Binding-site contacts:
Ligand atom O1 contacts residue LYS37 of chain 1.GA at 4.0 Å.
Ligand atom C5 contacts residue VAL161 of chain 1.GA at 4.0 Å (hydrophobic).
Ligand atom C8 contacts residue VAL34 of chain 1.GA at 3.7 Å (hydrophobic).
Ligand atom S contacts residue LYS37 of chain 1.GA at 3.8 Å.
Ligand atom O1 contacts residue TYR154 of chain 1.GA at 3.0 Å.
Ligand atom O2 contacts residue ALA38 of chain 1.GA at 3.7 Å.
Ligand atom C7 contacts residue VAL34 of chain 1.GA at 3.7 Å (hydrophobic).
Ligand atom C6 contacts residue VAL161 of chain 1.GA at 3.5 Å (hydrophobic).
Ligand atom C5 contacts residue LYS37 of chain 1.GA at 4.3 Å.
Ligand atom C7 contacts residue PHE162 of chain 1.GA at 4.3 Å (hydrophobic).
Ligand atom C4 contacts residue TYR154 of chain 1.GA at 4.2 Å (hydrophobic).
Ligand atom C2 contacts residue LYS37 of chain 1.GA at 3.9 Å.
Ligand atom C2 contacts residue TYR154 of chain 1.GA at 3.4 Å (hydrophobic).
Ligand atom C5 contacts residue TYR154 of chain 1.GA at 3.8 Å (hydrophobic).
Ligand atom C1 contacts residue LYS37 of chain 1.GA at 3.5 Å.
Ligand atom C9 contacts residue LYS37 of chain 1.GA at 3.9 Å.
Ligand atom C7 contacts residue LEU155 of chain 1.GA at 3.8 Å (hydrophobic).
Ligand atom C16 contacts residue TYR154 of chain 1.GA at 4.1 Å (hydrophobic).
Ligand atom C7 contacts residue TYR154 of chain 1.GA at 4.1 Å (hydrophobic).
Ligand atom C1 contacts residue TYR154 of chain 1.GA at 3.5 Å (hydrophobic).
Ligand atom O2 contacts residue TYR154 of chain 1.GA at 3.4 Å.
Ligand atom C6 contacts residue VAL34 of chain 1.GA at 4.4 Å (hydrophobic).
Ligand atom O3 contacts residue ALA38 of chain 1.GA at 2.6 Å (h-bond).
Ligand atom C8 contacts residue TYR154 of chain 1.GA at 3.9 Å (hydrophobic).
Ligand atom S contacts residue ALA38 of chain 1.GA at 3.9 Å.
Ligand atom C12 contacts residue LYS37 of chain 1.GA at 3.9 Å.
Ligand atom N contacts residue LYS37 of chain 1.GA at 3.6 Å.
Ligand atom C3 contacts residue TYR154 of chain 1.GA at 3.8 Å (hydrophobic).
Ligand atom C9 contacts residue TYR154 of chain 1.GA at 3.8 Å (hydrophobic).
Ligand atom C6 contacts residue PHE162 of chain 1.GA at 4.0 Å (hydrophobic).
Ligand atom C6 contacts residue LEU155 of chain 1.GA at 4.1 Å (hydrophobic).
Ligand atom C11 contacts residue TYR154 of chain 1.GA at 4.1 Å (hydrophobic).
Ligand atom S contacts residue TYR154 of chain 1.GA at 3.7 Å.
Ligand atom N contacts residue TYR154 of chain 1.GA at 3.6 Å.
Ligand atom C11 contacts residue LYS37 of chain 1.GA at 4.0 Å.
Ligand atom C6 contacts residue TYR154 of chain 1.GA at 4.2 Å (hydrophobic).
Ligand atom O3 contacts residue LYS37 of chain 1.GA at 2.4 Å.
Ligand atom C10 contacts residue TYR154 of chain 1.GA at 3.7 Å (hydrophobic).
Ligand atom C4 contacts residue VAL161 of chain 1.GA at 3.8 Å (hydrophobic).
Ligand atom C10 contacts residue LYS37 of chain 1.GA at 3.6 Å.

A small-molecule ligand and the protein it binds are described below.
Small molecule (SMILES): O=S(=O)(O)c1cccc2cccc(Nc3ccccc3)c12

Sequence of chain 1.GA:
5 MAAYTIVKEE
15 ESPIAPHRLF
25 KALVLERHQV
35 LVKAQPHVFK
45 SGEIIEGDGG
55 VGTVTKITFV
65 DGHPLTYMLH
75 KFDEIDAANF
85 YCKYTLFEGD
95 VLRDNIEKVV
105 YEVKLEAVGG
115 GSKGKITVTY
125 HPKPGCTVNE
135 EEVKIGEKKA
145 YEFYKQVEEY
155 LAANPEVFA